Sequence of chain 1.Z:
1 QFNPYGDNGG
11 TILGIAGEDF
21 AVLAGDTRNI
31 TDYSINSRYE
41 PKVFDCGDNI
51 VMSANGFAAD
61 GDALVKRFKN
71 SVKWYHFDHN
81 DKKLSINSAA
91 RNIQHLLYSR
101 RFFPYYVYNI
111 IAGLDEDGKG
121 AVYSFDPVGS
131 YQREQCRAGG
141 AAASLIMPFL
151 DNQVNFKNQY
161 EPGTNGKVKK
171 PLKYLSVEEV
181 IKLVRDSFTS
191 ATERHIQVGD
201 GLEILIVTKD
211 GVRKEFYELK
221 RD

Sequence of chain 1.Y:
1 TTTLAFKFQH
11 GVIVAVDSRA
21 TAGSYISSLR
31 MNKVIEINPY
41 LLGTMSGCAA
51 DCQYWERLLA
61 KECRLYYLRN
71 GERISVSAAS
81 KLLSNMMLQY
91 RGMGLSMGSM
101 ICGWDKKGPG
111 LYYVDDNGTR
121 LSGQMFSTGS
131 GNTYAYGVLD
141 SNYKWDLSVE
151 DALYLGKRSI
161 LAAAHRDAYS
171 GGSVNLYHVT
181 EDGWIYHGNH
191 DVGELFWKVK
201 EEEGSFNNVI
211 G

Binding-site contacts:
Ligand atom C10 contacts residue THR21 of chain 1.Y at 3.6 Å.
Ligand atom C6 contacts residue SER27 of chain 1.Y at 3.3 Å.
Ligand atom O28 contacts residue THR1 of chain 1.Y at 2.4 Å (h-bond).
Ligand atom O28 contacts residue SER46 of chain 1.Y at 3.9 Å.
Ligand atom O19 contacts residue ALA20 of chain 1.Y at 3.5 Å.
Ligand atom C22 contacts residue THR1 of chain 1.Y at 2.9 Å.
Ligand atom C18 contacts residue GLY47 of chain 1.Y at 3.9 Å.
Ligand atom N9 contacts residue THR21 of chain 1.Y at 2.9 Å (h-bond).
Ligand atom N4 contacts residue SER130 of chain 1.Z at 3.9 Å.
Ligand atom O8 contacts residue ALA49 of chain 1.Y at 3.2 Å (h-bond).
Ligand atom O27 contacts residue THR1 of chain 1.Y at 2.3 Å (h-bond).
Ligand atom C22 contacts residue GLY47 of chain 1.Y at 3.7 Å.
Ligand atom O28 contacts residue GLY47 of chain 1.Y at 3.1 Å (h-bond).
Ligand atom O8 contacts residue GLY47 of chain 1.Y at 3.6 Å (h-bond).
Ligand atom C25 contacts residue LYS33 of chain 1.Y at 3.9 Å.
Ligand atom O19 contacts residue THR21 of chain 1.Y at 3.0 Å (h-bond).
Ligand atom N20 contacts residue GLY47 of chain 1.Y at 2.9 Å (h-bond).
Ligand atom C21 contacts residue THR1 of chain 1.Y at 2.4 Å.
Ligand atom N20 contacts residue THR1 of chain 1.Y at 3.7 Å.
Ligand atom C23 contacts residue GLY47 of chain 1.Y at 3.6 Å.
Ligand atom C22 contacts residue LYS33 of chain 1.Y at 3.8 Å.
Ligand atom C2 contacts residue THR21 of chain 1.Y at 3.9 Å.
Ligand atom C24 contacts residue MET45 of chain 1.Y at 3.9 Å (hydrophobic).
Ligand atom C21 contacts residue LYS33 of chain 1.Y at 4.0 Å.
Ligand atom N4 contacts residue ASP126 of chain 1.Z at 3.2 Å (salt-bridge).
Ligand atom C3 contacts residue ALA49 of chain 1.Y at 4.0 Å (hydrophobic).
Ligand atom C25 contacts residue ALA20 of chain 1.Y at 4.0 Å (hydrophobic).
Ligand atom C21 contacts residue GLY47 of chain 1.Y at 3.8 Å.
Ligand atom C6 contacts residue THR21 of chain 1.Y at 3.9 Å.
Ligand atom B26 contacts residue THR1 of chain 1.Y at 1.4 Å.
Ligand atom C11 contacts residue THR21 of chain 1.Y at 3.3 Å.
Ligand atom C3 contacts residue ASP126 of chain 1.Z at 3.5 Å.
Ligand atom C7 contacts residue THR21 of chain 1.Y at 3.9 Å.
Ligand atom N1 contacts residue THR21 of chain 1.Y at 3.0 Å (h-bond).
Ligand atom N1 contacts residue SER27 of chain 1.Y at 3.8 Å.
Ligand atom O8 contacts residue CYS48 of chain 1.Y at 4.0 Å.
Ligand atom C24 contacts residue ALA49 of chain 1.Y at 4.0 Å (hydrophobic).
Ligand atom C10 contacts residue GLY47 of chain 1.Y at 3.8 Å.
Ligand atom C17 contacts residue THR21 of chain 1.Y at 3.5 Å.
Ligand atom C5 contacts residue ASP126 of chain 1.Z at 3.9 Å.

The small molecule below binds the protein below.
Small molecule (SMILES): CC(C)C[C@H](NC(=O)[C@H](Cc1ccccc1)NC(=O)c1cnccn1)B(O)O